Binding-site contacts:
Ligand atom C1 contacts residue ASN252 of chain 1.A at 3.7 Å.
Ligand atom C5 contacts residue ASN181 of chain 1.A at 2.7 Å.
Ligand atom C7 contacts residue ASN181 of chain 1.A at 4.4 Å.
Ligand atom C6 contacts residue ASN181 of chain 1.A at 3.7 Å.
Ligand atom O7 contacts residue ASN252 of chain 1.A at 4.2 Å.
Ligand atom O5 contacts residue ASN252 of chain 1.A at 4.3 Å.
Ligand atom C4 contacts residue ASN181 of chain 1.A at 3.7 Å.
Ligand atom C4 contacts residue ASN252 of chain 1.A at 4.0 Å.
Ligand atom O4 contacts residue ASN252 of chain 1.A at 3.8 Å.
Ligand atom C7 contacts residue ASN252 of chain 1.A at 4.1 Å.
Ligand atom N2 contacts residue ASN181 of chain 1.A at 3.6 Å (h-bond).
Ligand atom C2 contacts residue ASN252 of chain 1.A at 3.7 Å.
Ligand atom C3 contacts residue ASN252 of chain 1.A at 4.0 Å.
Ligand atom O5 contacts residue ASN181 of chain 1.A at 1.5 Å (h-bond).
Ligand atom O7 contacts residue ALA254 of chain 1.A at 4.1 Å.
Ligand atom C6 contacts residue ASN252 of chain 1.A at 4.3 Å.
Ligand atom O7 contacts residue ASP253 of chain 1.A at 4.5 Å.
Ligand atom C2 contacts residue ASN181 of chain 1.A at 2.8 Å.
Ligand atom C3 contacts residue ASN181 of chain 1.A at 3.6 Å.
Ligand atom N2 contacts residue ASN252 of chain 1.A at 3.1 Å (h-bond).
Ligand atom C7 contacts residue ALA254 of chain 1.A at 4.3 Å (hydrophobic).
Ligand atom C1 contacts residue ASN181 of chain 1.A at 1.3 Å.
Ligand atom C5 contacts residue ASN252 of chain 1.A at 3.5 Å.
Ligand atom O7 contacts residue SER233 of chain 3.A at 3.7 Å.

Sequence of chain 1.A:
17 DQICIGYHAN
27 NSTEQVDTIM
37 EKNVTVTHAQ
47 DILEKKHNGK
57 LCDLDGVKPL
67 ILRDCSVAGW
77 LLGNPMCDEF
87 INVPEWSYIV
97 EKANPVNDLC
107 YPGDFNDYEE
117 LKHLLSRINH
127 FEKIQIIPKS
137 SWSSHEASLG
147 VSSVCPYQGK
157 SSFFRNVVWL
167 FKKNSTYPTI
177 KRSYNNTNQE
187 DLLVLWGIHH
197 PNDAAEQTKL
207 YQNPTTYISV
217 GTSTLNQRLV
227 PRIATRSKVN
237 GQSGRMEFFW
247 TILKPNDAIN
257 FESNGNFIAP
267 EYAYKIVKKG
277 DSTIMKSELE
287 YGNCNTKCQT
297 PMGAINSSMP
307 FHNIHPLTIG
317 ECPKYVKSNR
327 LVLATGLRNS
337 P

This protein binds this small molecule.
Small molecule (SMILES): CC(=O)N[C@@H]1[C@@H](O)[C@H](O)[C@@H](CO)O[C@H]1O

Sequence of chain 3.A:
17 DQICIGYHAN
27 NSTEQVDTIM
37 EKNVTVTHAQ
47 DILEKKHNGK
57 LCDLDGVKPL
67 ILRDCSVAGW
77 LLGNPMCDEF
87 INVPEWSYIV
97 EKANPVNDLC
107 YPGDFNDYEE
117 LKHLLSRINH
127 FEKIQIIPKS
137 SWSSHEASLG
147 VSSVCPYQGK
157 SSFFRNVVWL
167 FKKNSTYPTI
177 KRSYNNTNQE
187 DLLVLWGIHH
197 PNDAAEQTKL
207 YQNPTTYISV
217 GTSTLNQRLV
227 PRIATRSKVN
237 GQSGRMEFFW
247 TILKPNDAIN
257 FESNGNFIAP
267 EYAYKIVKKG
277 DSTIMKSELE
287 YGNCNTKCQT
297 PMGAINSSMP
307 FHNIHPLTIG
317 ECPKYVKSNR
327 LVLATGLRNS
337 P